A protein and the small-molecule ligand that binds it are described below.
Small molecule (SMILES): OC[C@H]1O[C@@H](O)[C@H](O)[C@@H](O)[C@@H]1O

Binding-site contacts:
Ligand atom C2 contacts residue ARG157 of chain 1.A at 3.9 Å.
Ligand atom C1 contacts residue ASN90 of chain 1.A at 3.8 Å.
Ligand atom O6 contacts residue ASN90 of chain 1.A at 2.6 Å (h-bond).
Ligand atom O3 contacts residue ASP238 of chain 1.A at 2.6 Å (salt-bridge).
Ligand atom C1 contacts residue ASP153 of chain 1.A at 3.4 Å.
Ligand atom C6 contacts residue HIS151 of chain 1.A at 3.9 Å.
Ligand atom O5 contacts residue ASP153 of chain 1.A at 4.0 Å.
Ligand atom O3 contacts residue ASN209 of chain 1.A at 2.9 Å (h-bond).
Ligand atom O2 contacts residue ARG157 of chain 1.A at 2.8 Å (salt-bridge).
Ligand atom C4 contacts residue ASP15 of chain 1.A at 3.5 Å.
Ligand atom O4 contacts residue TRP182 of chain 1.A at 3.2 Å.
Ligand atom O2 contacts residue ASN209 of chain 1.A at 3.9 Å.
Ligand atom C6 contacts residue TYR11 of chain 1.A at 3.5 Å (hydrophobic).
Ligand atom O1 contacts residue ARG157 of chain 1.A at 3.2 Å (salt-bridge).
Ligand atom O6 contacts residue HIS151 of chain 1.A at 3.0 Å (h-bond).
Ligand atom O1 contacts residue ASN258 of chain 1.A at 3.5 Å (h-bond).
Ligand atom C2 contacts residue ASN258 of chain 1.A at 4.1 Å.
Ligand atom C2 contacts residue CYS17 of chain 1.A at 4.0 Å (hydrophobic).
Ligand atom O1 contacts residue ASP153 of chain 1.A at 2.6 Å (salt-bridge).
Ligand atom C1 contacts residue ARG157 of chain 1.A at 3.9 Å.
Ligand atom C6 contacts residue ARG91 of chain 1.A at 3.7 Å.
Ligand atom C3 contacts residue ASN209 of chain 1.A at 3.6 Å.
Ligand atom O4 contacts residue ASP15 of chain 1.A at 2.6 Å (salt-bridge).
Ligand atom O3 contacts residue CYS17 of chain 1.A at 3.6 Å.
Ligand atom C6 contacts residue ASN90 of chain 1.A at 3.5 Å.
Ligand atom C3 contacts residue TRP182 of chain 1.A at 3.9 Å (hydrophobic).
Ligand atom O2 contacts residue ASN258 of chain 1.A at 3.9 Å.
Ligand atom O6 contacts residue ARG91 of chain 1.A at 3.0 Å (salt-bridge).
Ligand atom O5 contacts residue ASN90 of chain 1.A at 3.0 Å (h-bond).
Ligand atom C3 contacts residue ASP238 of chain 1.A at 3.7 Å.
Ligand atom C6 contacts residue ASP15 of chain 1.A at 3.8 Å.
Ligand atom O4 contacts residue TYR11 of chain 1.A at 4.0 Å.
Ligand atom O6 contacts residue TYR11 of chain 1.A at 3.9 Å.
Ligand atom O2 contacts residue ASP238 of chain 1.A at 2.5 Å (salt-bridge).
Ligand atom C5 contacts residue TRP182 of chain 1.A at 4.0 Å (hydrophobic).
Ligand atom O1 contacts residue ASN90 of chain 1.A at 3.4 Å (h-bond).
Ligand atom C2 contacts residue ASP238 of chain 1.A at 3.4 Å.
Ligand atom O4 contacts residue ASN209 of chain 1.A at 3.7 Å.
Ligand atom C5 contacts residue HIS151 of chain 1.A at 3.9 Å.
Ligand atom O5 contacts residue HIS151 of chain 1.A at 3.9 Å.

Sequence of chain 1.A:
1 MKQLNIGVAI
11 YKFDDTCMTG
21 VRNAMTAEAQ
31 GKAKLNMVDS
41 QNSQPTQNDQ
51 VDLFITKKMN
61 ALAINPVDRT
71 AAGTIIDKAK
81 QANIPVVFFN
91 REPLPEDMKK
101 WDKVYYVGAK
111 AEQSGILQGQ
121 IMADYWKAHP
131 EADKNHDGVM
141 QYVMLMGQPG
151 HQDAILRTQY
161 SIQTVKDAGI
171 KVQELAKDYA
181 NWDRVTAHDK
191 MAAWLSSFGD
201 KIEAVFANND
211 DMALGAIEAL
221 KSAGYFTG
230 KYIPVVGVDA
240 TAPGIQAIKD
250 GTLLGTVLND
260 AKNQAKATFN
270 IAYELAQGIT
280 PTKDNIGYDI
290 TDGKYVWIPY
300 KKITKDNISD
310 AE